Sequence of chain 1.D:
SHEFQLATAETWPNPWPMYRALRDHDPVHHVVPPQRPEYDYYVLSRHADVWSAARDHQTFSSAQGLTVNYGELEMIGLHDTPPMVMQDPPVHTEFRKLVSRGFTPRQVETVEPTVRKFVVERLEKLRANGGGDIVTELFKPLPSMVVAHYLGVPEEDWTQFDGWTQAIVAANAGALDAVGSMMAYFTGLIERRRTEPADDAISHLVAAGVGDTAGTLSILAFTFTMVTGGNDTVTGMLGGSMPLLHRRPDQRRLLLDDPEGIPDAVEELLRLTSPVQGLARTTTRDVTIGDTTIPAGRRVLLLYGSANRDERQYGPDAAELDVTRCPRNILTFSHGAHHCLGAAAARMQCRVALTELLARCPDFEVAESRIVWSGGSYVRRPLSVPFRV

This small molecule binds to this protein.
Small molecule (SMILES): Nc1ccc(Sc2ccc(N3C(=O)c4ccc(N)cc4C3=O)cc2)cc1

Binding-site contacts:
Ligand atom C11 contacts residue LEU77 of chain 1.D at 4.0 Å (hydrophobic).
Ligand atom S contacts residue LEU299 of chain 1.D at 3.8 Å.
Ligand atom C8 contacts residue THR248 of chain 1.D at 4.0 Å.
Ligand atom C15 contacts residue GLY249 of chain 1.D at 3.5 Å.
Ligand atom C9 contacts residue MET97 of chain 1.D at 3.6 Å (hydrophobic).
Ligand atom C6 contacts residue PHE244 of chain 1.D at 4.1 Å (hydrophobic).
Ligand atom O1 contacts residue VAL96 of chain 1.D at 4.1 Å.
Ligand atom N1 contacts residue PHE244 of chain 1.D at 3.6 Å.
Ligand atom C5 contacts residue THR245 of chain 1.D at 4.1 Å.
Ligand atom N2 contacts residue THR248 of chain 1.D at 3.9 Å.
Ligand atom C13 contacts residue HEM1 of chain 1.K at 4.1 Å.
Ligand atom C17 contacts residue VAL96 of chain 1.D at 3.8 Å (hydrophobic).
Ligand atom N3 contacts residue HEM1 of chain 1.K at 2.1 Å.
Ligand atom C10 contacts residue LEU77 of chain 1.D at 3.3 Å (hydrophobic).
Ligand atom C18 contacts residue THR248 of chain 1.D at 4.0 Å.
Ligand atom C5 contacts residue PHE244 of chain 1.D at 3.4 Å (hydrophobic).
Ligand atom C16 contacts residue HEM1 of chain 1.K at 3.5 Å.
Ligand atom N3 contacts residue GLY249 of chain 1.D at 2.9 Å (h-bond).
Ligand atom C6 contacts residue PRO94 of chain 1.D at 4.0 Å (hydrophobic).
Ligand atom C7 contacts residue PRO94 of chain 1.D at 3.6 Å (hydrophobic).
Ligand atom O1 contacts residue PRO94 of chain 1.D at 3.1 Å.
Ligand atom C14 contacts residue HEM1 of chain 1.K at 3.2 Å.
Ligand atom C15 contacts residue HEM1 of chain 1.K at 3.0 Å.
Ligand atom C9 contacts residue VAL96 of chain 1.D at 3.4 Å (hydrophobic).
Ligand atom C7 contacts residue THR248 of chain 1.D at 4.0 Å.
Ligand atom C14 contacts residue VAL296 of chain 1.D at 4.0 Å (hydrophobic).
Ligand atom C16 contacts residue GLY249 of chain 1.D at 3.7 Å.
Ligand atom C4 contacts residue PHE244 of chain 1.D at 3.5 Å (hydrophobic).
Ligand atom C10 contacts residue VAL96 of chain 1.D at 3.2 Å (hydrophobic).
Ligand atom S contacts residue LEU77 of chain 1.D at 3.7 Å.
Ligand atom C19 contacts residue THR248 of chain 1.D at 3.2 Å.
Ligand atom C6 contacts residue THR245 of chain 1.D at 4.2 Å.
Ligand atom C14 contacts residue GLY249 of chain 1.D at 3.8 Å.
Ligand atom C7 contacts residue THR245 of chain 1.D at 3.5 Å.
Ligand atom C13 contacts residue VAL296 of chain 1.D at 4.0 Å (hydrophobic).
Ligand atom C8 contacts residue VAL96 of chain 1.D at 4.0 Å (hydrophobic).
Ligand atom C11 contacts residue VAL96 of chain 1.D at 3.7 Å (hydrophobic).
Ligand atom C5 contacts residue ALA241 of chain 1.D at 3.6 Å (hydrophobic).
Ligand atom C5 contacts residue PRO94 of chain 1.D at 4.1 Å (hydrophobic).
Ligand atom O1 contacts residue THR245 of chain 1.D at 2.3 Å (h-bond).